Sequence of chain 1.B:
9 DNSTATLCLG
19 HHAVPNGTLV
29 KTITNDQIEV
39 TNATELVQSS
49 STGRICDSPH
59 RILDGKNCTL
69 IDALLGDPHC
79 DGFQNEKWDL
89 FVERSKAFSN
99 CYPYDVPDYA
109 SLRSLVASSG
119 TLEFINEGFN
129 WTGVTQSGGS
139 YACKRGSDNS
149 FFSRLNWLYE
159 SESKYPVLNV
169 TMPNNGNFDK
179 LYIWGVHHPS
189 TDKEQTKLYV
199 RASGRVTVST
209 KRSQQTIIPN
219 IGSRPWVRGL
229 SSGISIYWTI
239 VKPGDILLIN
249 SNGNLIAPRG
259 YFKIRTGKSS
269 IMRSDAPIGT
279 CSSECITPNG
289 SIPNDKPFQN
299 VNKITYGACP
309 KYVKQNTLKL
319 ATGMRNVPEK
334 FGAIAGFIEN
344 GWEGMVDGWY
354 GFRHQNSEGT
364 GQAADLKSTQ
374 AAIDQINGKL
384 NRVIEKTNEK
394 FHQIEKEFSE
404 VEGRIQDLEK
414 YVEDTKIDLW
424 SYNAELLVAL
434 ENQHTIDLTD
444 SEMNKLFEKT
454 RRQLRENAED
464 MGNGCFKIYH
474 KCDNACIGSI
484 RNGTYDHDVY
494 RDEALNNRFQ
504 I

A small-molecule ligand and the protein it binds are described below.
Small molecule (SMILES): CC(=O)N[C@H]1[C@H](O[C@H]2[C@H](O)[C@@H](NC(C)=O)CO[C@@H]2CO)O[C@H](CO)[C@@H](O[C@@H]2O[C@H](CO)[C@@H](O)[C@H](O)[C@@H]2O)[C@@H]1O

Binding-site contacts:
Ligand atom O6 contacts residue THR130 of chain 1.B at 3.3 Å (h-bond).
Ligand atom C2 contacts residue ASN128 of chain 1.B at 2.6 Å.
Ligand atom C2 contacts residue THR130 of chain 1.B at 4.3 Å.
Ligand atom C3 contacts residue THR130 of chain 1.B at 4.5 Å.
Ligand atom C4 contacts residue ASN128 of chain 1.B at 4.2 Å.
Ligand atom C6 contacts residue THR130 of chain 1.B at 3.8 Å.
Ligand atom C1 contacts residue ASN128 of chain 1.B at 1.4 Å.
Ligand atom C7 contacts residue ASN128 of chain 1.B at 4.2 Å.
Ligand atom O5 contacts residue ASN128 of chain 1.B at 2.2 Å (h-bond).
Ligand atom C6 contacts residue ASN128 of chain 1.B at 4.5 Å.
Ligand atom N2 contacts residue ASN128 of chain 1.B at 3.1 Å (h-bond).
Ligand atom C1 contacts residue THR130 of chain 1.B at 3.2 Å.
Ligand atom O5 contacts residue THR130 of chain 1.B at 3.4 Å (h-bond).
Ligand atom N2 contacts residue THR130 of chain 1.B at 4.1 Å.
Ligand atom C4 contacts residue THR130 of chain 1.B at 4.3 Å.
Ligand atom C3 contacts residue ASN128 of chain 1.B at 3.9 Å.
Ligand atom C5 contacts residue ASN128 of chain 1.B at 3.5 Å.
Ligand atom C5 contacts residue THR130 of chain 1.B at 3.1 Å.